Sequence of chain 1.A:
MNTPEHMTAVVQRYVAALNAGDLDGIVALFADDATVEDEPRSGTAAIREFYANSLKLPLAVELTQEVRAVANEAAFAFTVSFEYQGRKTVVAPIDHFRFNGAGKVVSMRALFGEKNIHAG

Binding-site contacts:
Ligand atom C19 contacts residue PRO97 of chain 1.A at 4.1 Å (hydrophobic).
Ligand atom O26 contacts residue ASP99 of chain 1.A at 3.5 Å (salt-bridge).
Ligand atom O26 contacts residue MET112 of chain 1.A at 3.9 Å.
Ligand atom C27 contacts residue PHE54 of chain 1.A at 4.0 Å (hydrophobic).
Ligand atom C25 contacts residue LEU18 of chain 1.A at 3.7 Å (hydrophobic).
Ligand atom C12 contacts residue VAL84 of chain 1.A at 3.8 Å (hydrophobic).
Ligand atom O26 contacts residue PHE82 of chain 1.A at 3.8 Å.
Ligand atom C27 contacts residue ASP38 of chain 1.A at 3.5 Å.
Ligand atom C10 contacts residue PHE86 of chain 1.A at 3.9 Å (hydrophobic).
Ligand atom C25 contacts residue TYR14 of chain 1.A at 3.4 Å (hydrophobic).
Ligand atom C2 contacts residue PHE86 of chain 1.A at 3.6 Å (hydrophobic).
Ligand atom C4 contacts residue VAL95 of chain 1.A at 4.3 Å (hydrophobic).
Ligand atom C11 contacts residue LEU63 of chain 1.A at 4.3 Å (hydrophobic).
Ligand atom C26 contacts residue TYR14 of chain 1.A at 3.4 Å (hydrophobic).
Ligand atom C18 contacts residue PHE82 of chain 1.A at 3.9 Å (hydrophobic).
Ligand atom O1 contacts residue PHE86 of chain 1.A at 4.3 Å.
Ligand atom C4 contacts residue VAL84 of chain 1.A at 4.3 Å (hydrophobic).
Ligand atom C19 contacts residue PHE116 of chain 1.A at 3.9 Å (hydrophobic).
Ligand atom C2 contacts residue VAL95 of chain 1.A at 4.2 Å (hydrophobic).
Ligand atom C24 contacts residue LEU63 of chain 1.A at 3.9 Å (hydrophobic).
Ligand atom C24 contacts residue SER58 of chain 1.A at 4.2 Å.
Ligand atom C18 contacts residue PRO97 of chain 1.A at 4.0 Å (hydrophobic).
Ligand atom C24 contacts residue LEU18 of chain 1.A at 4.2 Å (hydrophobic).
Ligand atom C6 contacts residue VAL95 of chain 1.A at 3.7 Å (hydrophobic).
Ligand atom C26 contacts residue PHE82 of chain 1.A at 4.3 Å (hydrophobic).
Ligand atom O26 contacts residue TYR14 of chain 1.A at 2.8 Å (h-bond).
Ligand atom C11 contacts residue VAL84 of chain 1.A at 3.8 Å (hydrophobic).
Ligand atom C3 contacts residue PHE86 of chain 1.A at 4.0 Å (hydrophobic).
Ligand atom C1 contacts residue VAL95 of chain 1.A at 3.9 Å (hydrophobic).
Ligand atom C13 contacts residue VAL84 of chain 1.A at 3.9 Å (hydrophobic).
Ligand atom C5 contacts residue PHE116 of chain 1.A at 3.5 Å (hydrophobic).
Ligand atom O1 contacts residue VAL95 of chain 1.A at 4.4 Å.
Ligand atom C5 contacts residue VAL95 of chain 1.A at 3.8 Å (hydrophobic).
Ligand atom C18 contacts residue ALA114 of chain 1.A at 4.0 Å (hydrophobic).
Ligand atom C1 contacts residue PHE86 of chain 1.A at 4.4 Å (hydrophobic).
Ligand atom C16 contacts residue VAL84 of chain 1.A at 4.1 Å (hydrophobic).
Ligand atom C6 contacts residue PHE116 of chain 1.A at 3.7 Å (hydrophobic).
Ligand atom C25 contacts residue TYR55 of chain 1.A at 4.0 Å (hydrophobic).
Ligand atom C27 contacts residue MET112 of chain 1.A at 4.3 Å (hydrophobic).
Ligand atom C19 contacts residue VAL84 of chain 1.A at 4.2 Å (hydrophobic).

This small molecule binds to this protein.
Small molecule (SMILES): C[C@]12CCc3c(ccc4cc(O)ccc34)[C@@H]1CCC2=O